This protein binds this small molecule.
Small molecule (SMILES): CC(=O)N[C@H]1[C@H](O[C@H]2[C@H](O)[C@@H](NC(C)=O)CO[C@@H]2CO)O[C@H](CO)[C@@H](O)[C@@H]1O

Sequence of chain 1.P:
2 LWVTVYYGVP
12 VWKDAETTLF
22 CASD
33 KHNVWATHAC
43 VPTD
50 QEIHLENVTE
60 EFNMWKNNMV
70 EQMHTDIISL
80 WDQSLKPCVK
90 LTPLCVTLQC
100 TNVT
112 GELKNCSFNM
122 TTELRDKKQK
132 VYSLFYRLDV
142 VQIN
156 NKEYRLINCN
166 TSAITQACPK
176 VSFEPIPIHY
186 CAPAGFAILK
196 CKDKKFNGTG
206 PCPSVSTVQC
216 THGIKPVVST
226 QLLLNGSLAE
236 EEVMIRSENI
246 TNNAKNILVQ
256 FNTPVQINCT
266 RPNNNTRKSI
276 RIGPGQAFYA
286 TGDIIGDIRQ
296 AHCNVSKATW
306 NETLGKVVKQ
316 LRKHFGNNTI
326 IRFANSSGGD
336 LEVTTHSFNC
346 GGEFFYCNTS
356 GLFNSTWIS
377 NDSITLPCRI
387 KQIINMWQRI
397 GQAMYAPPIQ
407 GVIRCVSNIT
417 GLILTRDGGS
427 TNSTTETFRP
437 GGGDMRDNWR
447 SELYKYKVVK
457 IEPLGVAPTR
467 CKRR

Binding-site contacts:
Ligand atom O3 contacts residue NAG2 of chain 1.SA at 4.2 Å.
Ligand atom N2 contacts residue NAG2 of chain 1.SA at 3.6 Å.
Ligand atom C7 contacts residue ASN359 of chain 1.P at 3.3 Å.
Ligand atom O7 contacts residue SER355 of chain 1.P at 4.3 Å.
Ligand atom C8 contacts residue GLY356 of chain 1.P at 3.8 Å.
Ligand atom O7 contacts residue GLY356 of chain 1.P at 3.7 Å.
Ligand atom C1 contacts residue ASN359 of chain 1.P at 1.4 Å.
Ligand atom N2 contacts residue ASN359 of chain 1.P at 2.9 Å (h-bond).
Ligand atom C7 contacts residue SER355 of chain 1.P at 4.2 Å.
Ligand atom O7 contacts residue ASN359 of chain 1.P at 3.3 Å (h-bond).
Ligand atom C7 contacts residue NAG2 of chain 1.SA at 4.4 Å.
Ligand atom C5 contacts residue ASN359 of chain 1.P at 3.6 Å.
Ligand atom C3 contacts residue ASN359 of chain 1.P at 3.8 Å.
Ligand atom C8 contacts residue NAG1 of chain 1.SA at 3.4 Å.
Ligand atom C3 contacts residue NAG2 of chain 1.SA at 4.1 Å.
Ligand atom C2 contacts residue NAG2 of chain 1.SA at 4.5 Å.
Ligand atom C8 contacts residue NAG2 of chain 1.SA at 4.2 Å.
Ligand atom C8 contacts residue SER355 of chain 1.P at 3.9 Å.
Ligand atom C7 contacts residue GLY356 of chain 1.P at 4.2 Å.
Ligand atom C2 contacts residue ASN359 of chain 1.P at 2.4 Å.
Ligand atom C8 contacts residue ASN359 of chain 1.P at 4.4 Å.
Ligand atom O5 contacts residue ASN359 of chain 1.P at 2.3 Å (h-bond).
Ligand atom C4 contacts residue ASN359 of chain 1.P at 4.2 Å.